The protein below binds the small molecule below.
Small molecule (SMILES): Nc1ncnc2c1ncn2[C@@H]1O[C@H](CO[P](=O)(O)O[P](=O)(O)O[P](=O)(O)O[P](=O)(O)OC[C@H]2O[C@@H](n3cnc4c(N)ncnc43)[C@H](O)[C@@H]2O)[C@@H](O)[C@H]1O

Sequence of chain 1.A:
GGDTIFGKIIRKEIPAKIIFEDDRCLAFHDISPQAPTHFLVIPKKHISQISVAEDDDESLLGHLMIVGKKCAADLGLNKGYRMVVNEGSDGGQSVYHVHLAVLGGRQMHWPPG

Sequence of chain 1.B:
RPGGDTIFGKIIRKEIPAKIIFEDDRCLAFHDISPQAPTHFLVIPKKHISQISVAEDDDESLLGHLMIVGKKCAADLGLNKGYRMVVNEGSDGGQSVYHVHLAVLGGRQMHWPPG

Binding-site contacts:
Ligand atom C4F contacts residue LEU55 of chain 1.B at 3.9 Å (hydrophobic).
Ligand atom O4F contacts residue LEU55 of chain 1.B at 3.4 Å.
Ligand atom N7B contacts residue ILE46 of chain 1.B at 3.8 Å.
Ligand atom C4F contacts residue ASP45 of chain 1.B at 3.2 Å.
Ligand atom O5F contacts residue HIS114 of chain 1.B at 3.6 Å.
Ligand atom N3B contacts residue ASP45 of chain 1.B at 3.8 Å.
Ligand atom N7B contacts residue ILE20 of chain 1.B at 3.3 Å.
Ligand atom C1F contacts residue ASP45 of chain 1.B at 3.1 Å.
Ligand atom C5F contacts residue HIS114 of chain 1.B at 3.1 Å.
Ligand atom N6B contacts residue ILE24 of chain 1.B at 3.8 Å.
Ligand atom C2B contacts residue PHE43 of chain 1.B at 3.6 Å (hydrophobic).
Ligand atom O4F contacts residue PHE21 of chain 1.B at 3.7 Å.
Ligand atom C3F contacts residue ASP45 of chain 1.B at 3.2 Å.
Ligand atom O3G contacts residue VAL110 of chain 1.B at 3.6 Å.
Ligand atom O3G contacts residue SER109 of chain 1.B at 2.6 Å.
Ligand atom C5B contacts residue ILE46 of chain 1.B at 3.7 Å (hydrophobic).
Ligand atom O3E contacts residue SER109 of chain 1.B at 3.1 Å (h-bond).
Ligand atom O2D contacts residue SER109 of chain 1.B at 2.3 Å (h-bond).
Ligand atom PG contacts residue SER109 of chain 1.B at 3.6 Å.
Ligand atom N1B contacts residue ILE46 of chain 1.B at 3.5 Å.
Ligand atom PD contacts residue VAL110 of chain 1.B at 3.8 Å.
Ligand atom O3A contacts residue SER109 of chain 1.B at 3.2 Å (h-bond).
Ligand atom N3B contacts residue ILE46 of chain 1.B at 3.5 Å (h-bond).
Ligand atom O2D contacts residue VAL110 of chain 1.B at 2.8 Å (h-bond).
Ligand atom PD contacts residue SER109 of chain 1.B at 3.2 Å.
Ligand atom O5F contacts residue VAL110 of chain 1.B at 3.8 Å.
Ligand atom O2B contacts residue SER109 of chain 1.B at 3.4 Å (h-bond).
Ligand atom O2D contacts residue GLN108 of chain 1.B at 3.4 Å.
Ligand atom N1B contacts residue ILE24 of chain 1.B at 3.8 Å.
Ligand atom O2F contacts residue ASP45 of chain 1.B at 2.5 Å (salt-bridge).
Ligand atom C3E contacts residue SER109 of chain 1.B at 3.5 Å.
Ligand atom O3B contacts residue SER109 of chain 1.B at 3.4 Å (h-bond).
Ligand atom O3F contacts residue ASP45 of chain 1.B at 2.6 Å (salt-bridge).
Ligand atom C2B contacts residue HIS44 of chain 1.B at 3.5 Å.
Ligand atom O4F contacts residue ASP45 of chain 1.B at 3.4 Å (salt-bridge).
Ligand atom C4B contacts residue ILE46 of chain 1.B at 3.6 Å (hydrophobic).
Ligand atom PB contacts residue SER109 of chain 1.B at 3.5 Å.
Ligand atom O2F contacts residue SER47 of chain 1.B at 3.4 Å.
Ligand atom C2F contacts residue ASP45 of chain 1.B at 3.4 Å.
Ligand atom C2B contacts residue ILE46 of chain 1.B at 3.6 Å (hydrophobic).